Binding-site contacts:
Ligand atom O4 contacts residue LYS25 of chain 1.IA at 2.5 Å (salt-bridge).
Ligand atom O2 contacts residue TYR1157 of chain 1.E at 3.9 Å.
Ligand atom C1 contacts residue VAL1114 of chain 1.E at 2.3 Å (hydrophobic).
Ligand atom C6 contacts residue TYR36 of chain 1.IA at 3.5 Å (hydrophobic).
Ligand atom C4 contacts residue VAL1078 of chain 1.E at 3.5 Å (hydrophobic).
Ligand atom C5 contacts residue VAL1078 of chain 1.E at 4.3 Å (hydrophobic).
Ligand atom O contacts residue VAL1114 of chain 1.E at 4.3 Å.
Ligand atom C9 contacts residue GLN1107 of chain 1.E at 3.2 Å.
Ligand atom O5 contacts residue CYS26 of chain 1.IA at 3.5 Å (h-bond).
Ligand atom C contacts residue VAL1114 of chain 1.E at 3.6 Å (hydrophobic).
Ligand atom C21 contacts residue CYS26 of chain 1.IA at 4.1 Å (hydrophobic).
Ligand atom C10 contacts residue LYS29 of chain 1.IA at 3.9 Å.
Ligand atom O4 contacts residue CYS26 of chain 1.IA at 3.4 Å (h-bond).
Ligand atom C12 contacts residue ARG1074 of chain 1.E at 3.8 Å.
Ligand atom O5 contacts residue LYS25 of chain 1.IA at 3.7 Å.
Ligand atom C4 contacts residue LEU1066 of chain 1.E at 2.6 Å (hydrophobic).
Ligand atom C23 contacts residue CYS26 of chain 1.IA at 2.1 Å (hydrophobic).
Ligand atom C11 contacts residue TYR36 of chain 1.IA at 3.8 Å (hydrophobic).
Ligand atom C3 contacts residue LEU1066 of chain 1.E at 3.7 Å (hydrophobic).
Ligand atom C22 contacts residue CYS26 of chain 1.IA at 3.3 Å (hydrophobic).
Ligand atom O contacts residue TYR36 of chain 1.IA at 4.1 Å.
Ligand atom O1 contacts residue VAL1114 of chain 1.E at 4.2 Å.
Ligand atom C2 contacts residue LEU1066 of chain 1.E at 4.3 Å (hydrophobic).
Ligand atom C13 contacts residue TYR36 of chain 1.IA at 3.8 Å (hydrophobic).
Ligand atom N contacts residue VAL1114 of chain 1.E at 4.3 Å.
Ligand atom C19 contacts residue LYS25 of chain 1.IA at 4.2 Å.
Ligand atom C2 contacts residue VAL1114 of chain 1.E at 2.5 Å (hydrophobic).
Ligand atom C21 contacts residue LYS25 of chain 1.IA at 3.9 Å.
Ligand atom C8 contacts residue LEU1066 of chain 1.E at 4.4 Å (hydrophobic).
Ligand atom O2 contacts residue VAL1114 of chain 1.E at 3.0 Å.
Ligand atom O2 contacts residue VAL1078 of chain 1.E at 3.9 Å.
Ligand atom N contacts residue LEU1066 of chain 1.E at 3.9 Å.
Ligand atom C9 contacts residue LYS1067 of chain 1.E at 4.3 Å.
Ligand atom C3 contacts residue VAL1114 of chain 1.E at 3.6 Å (hydrophobic).
Ligand atom C14 contacts residue LYS29 of chain 1.IA at 2.8 Å.
Ligand atom C11 contacts residue LYS29 of chain 1.IA at 3.8 Å.
Ligand atom C5 contacts residue VAL1114 of chain 1.E at 3.9 Å (hydrophobic).
Ligand atom C4 contacts residue VAL1114 of chain 1.E at 3.7 Å (hydrophobic).
Ligand atom C12 contacts residue TYR36 of chain 1.IA at 4.0 Å (hydrophobic).
Ligand atom C15 contacts residue LYS29 of chain 1.IA at 3.7 Å.

Sequence of chain 1.IA:
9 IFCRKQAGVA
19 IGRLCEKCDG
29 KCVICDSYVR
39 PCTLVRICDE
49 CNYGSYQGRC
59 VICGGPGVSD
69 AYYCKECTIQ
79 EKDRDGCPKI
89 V

Sequence of chain 1.E:
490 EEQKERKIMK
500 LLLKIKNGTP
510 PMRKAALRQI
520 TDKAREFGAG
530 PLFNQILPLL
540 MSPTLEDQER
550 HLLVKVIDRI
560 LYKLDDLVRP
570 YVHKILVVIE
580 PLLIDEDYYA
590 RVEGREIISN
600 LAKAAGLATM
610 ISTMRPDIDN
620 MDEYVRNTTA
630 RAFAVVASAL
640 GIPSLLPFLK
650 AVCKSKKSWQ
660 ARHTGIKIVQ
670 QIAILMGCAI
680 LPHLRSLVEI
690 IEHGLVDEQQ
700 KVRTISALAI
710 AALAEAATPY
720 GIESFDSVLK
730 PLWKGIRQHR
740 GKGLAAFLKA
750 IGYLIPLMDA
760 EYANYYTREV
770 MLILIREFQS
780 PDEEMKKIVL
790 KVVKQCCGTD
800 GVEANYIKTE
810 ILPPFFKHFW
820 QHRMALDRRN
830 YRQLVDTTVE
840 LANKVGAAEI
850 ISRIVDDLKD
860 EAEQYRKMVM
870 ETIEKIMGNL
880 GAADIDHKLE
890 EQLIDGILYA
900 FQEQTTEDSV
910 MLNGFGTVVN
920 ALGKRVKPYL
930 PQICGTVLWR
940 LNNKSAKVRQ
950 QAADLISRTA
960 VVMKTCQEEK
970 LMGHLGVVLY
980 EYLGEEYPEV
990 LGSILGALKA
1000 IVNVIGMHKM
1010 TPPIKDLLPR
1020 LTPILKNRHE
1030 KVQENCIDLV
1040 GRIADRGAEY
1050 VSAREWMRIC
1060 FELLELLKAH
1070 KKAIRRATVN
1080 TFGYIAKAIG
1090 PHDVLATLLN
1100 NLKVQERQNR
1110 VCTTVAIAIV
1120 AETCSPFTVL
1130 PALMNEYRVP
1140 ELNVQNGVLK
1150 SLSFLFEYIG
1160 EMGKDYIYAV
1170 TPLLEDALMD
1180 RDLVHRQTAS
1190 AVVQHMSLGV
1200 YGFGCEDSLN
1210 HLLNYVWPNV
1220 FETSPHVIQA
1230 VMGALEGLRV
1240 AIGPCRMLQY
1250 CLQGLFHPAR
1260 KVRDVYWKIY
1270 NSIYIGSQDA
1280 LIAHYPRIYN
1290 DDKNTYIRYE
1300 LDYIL

The small molecule below binds the protein below.
Small molecule (SMILES): CO[C@]1(C)C[C@](C)(O)[C@H](O)[C@@H](/C=C/C(C)=C/C[C@@H]2O[C@H](C)[C@H](NC(=O)/C=C\[C@H](C)OC(C)=O)C[C@@H]2C)O1